A small-molecule ligand and the protein it binds are described below.
Small molecule (SMILES): Nc1ncnc2c1ncn2[C@@H]1O[C@H](CO[P](=O)(O)O[P](=O)(O)NP(=O)(O)O)[C@@H](O)[C@H]1O

Sequence of chain 1.C:
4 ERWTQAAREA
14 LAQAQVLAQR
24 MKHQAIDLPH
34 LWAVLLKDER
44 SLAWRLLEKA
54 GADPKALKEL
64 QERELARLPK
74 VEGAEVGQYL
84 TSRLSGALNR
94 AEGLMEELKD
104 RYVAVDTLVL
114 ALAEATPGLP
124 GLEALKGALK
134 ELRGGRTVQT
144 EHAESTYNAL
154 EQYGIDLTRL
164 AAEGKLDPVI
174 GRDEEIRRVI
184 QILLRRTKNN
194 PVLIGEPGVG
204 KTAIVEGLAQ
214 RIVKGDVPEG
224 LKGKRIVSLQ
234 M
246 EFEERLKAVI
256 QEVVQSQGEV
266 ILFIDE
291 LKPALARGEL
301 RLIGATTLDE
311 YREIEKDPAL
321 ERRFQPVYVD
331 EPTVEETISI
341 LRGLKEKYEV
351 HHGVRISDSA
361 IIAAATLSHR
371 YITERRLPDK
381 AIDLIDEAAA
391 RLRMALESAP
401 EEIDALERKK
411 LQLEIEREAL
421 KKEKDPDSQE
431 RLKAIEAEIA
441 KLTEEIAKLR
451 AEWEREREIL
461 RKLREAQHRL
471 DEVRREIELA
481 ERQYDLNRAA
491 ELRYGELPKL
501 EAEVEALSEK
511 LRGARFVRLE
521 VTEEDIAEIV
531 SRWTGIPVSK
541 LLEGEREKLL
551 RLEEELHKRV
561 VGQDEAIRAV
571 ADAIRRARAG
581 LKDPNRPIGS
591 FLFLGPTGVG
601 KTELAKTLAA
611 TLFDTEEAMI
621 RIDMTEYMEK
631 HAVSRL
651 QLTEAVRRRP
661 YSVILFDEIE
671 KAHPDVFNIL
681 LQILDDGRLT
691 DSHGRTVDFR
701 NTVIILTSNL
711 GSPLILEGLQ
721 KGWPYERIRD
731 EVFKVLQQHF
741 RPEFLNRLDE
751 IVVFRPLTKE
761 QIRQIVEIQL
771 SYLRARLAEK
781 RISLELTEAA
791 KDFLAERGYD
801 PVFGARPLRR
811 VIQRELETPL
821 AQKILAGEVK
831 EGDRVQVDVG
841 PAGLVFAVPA

Binding-site contacts:
Ligand atom N1 contacts residue VAL172 of chain 1.B at 3.4 Å.
Ligand atom O2B contacts residue VAL202 of chain 1.B at 2.7 Å (h-bond).
Ligand atom N3B contacts residue GLY201 of chain 1.B at 3.5 Å (h-bond).
Ligand atom O1G contacts residue LYS204 of chain 1.B at 3.6 Å.
Ligand atom O2G contacts residue PRO318 of chain 1.C at 3.4 Å.
Ligand atom O1A contacts residue THR205 of chain 1.B at 3.0 Å (h-bond).
Ligand atom C4' contacts residue ARG322 of chain 1.C at 3.5 Å.
Ligand atom O1G contacts residue PRO318 of chain 1.C at 3.2 Å.
Ligand atom O2B contacts residue GLU199 of chain 1.B at 3.5 Å (salt-bridge).
Ligand atom O3G contacts residue PRO318 of chain 1.C at 3.0 Å.
Ligand atom C2 contacts residue PRO171 of chain 1.B at 3.3 Å (hydrophobic).
Ligand atom O1B contacts residue LYS204 of chain 1.B at 2.7 Å (salt-bridge).
Ligand atom N1 contacts residue ILE340 of chain 1.B at 3.4 Å.
Ligand atom C1' contacts residue ILE382 of chain 1.B at 3.5 Å (hydrophobic).
Ligand atom O1B contacts residue THR205 of chain 1.B at 3.5 Å (h-bond).
Ligand atom C8 contacts residue ALA206 of chain 1.B at 3.6 Å (hydrophobic).
Ligand atom O2B contacts residue GLY203 of chain 1.B at 2.9 Å (h-bond).
Ligand atom N1 contacts residue ILE173 of chain 1.B at 2.9 Å (h-bond).
Ligand atom O2A contacts residue THR205 of chain 1.B at 3.1 Å.
Ligand atom N7 contacts residue ALA206 of chain 1.B at 3.2 Å.
Ligand atom O3' contacts residue ARG322 of chain 1.C at 3.1 Å (salt-bridge).
Ligand atom N6 contacts residue ILE173 of chain 1.B at 3.0 Å (h-bond).
Ligand atom O2G contacts residue THR205 of chain 1.B at 2.9 Å (h-bond).
Ligand atom O3A contacts residue LYS204 of chain 1.B at 3.2 Å (salt-bridge).
Ligand atom O1A contacts residue LYS204 of chain 1.B at 3.4 Å (salt-bridge).
Ligand atom PG contacts residue PRO318 of chain 1.C at 3.5 Å.
Ligand atom C2 contacts residue LEU344 of chain 1.B at 3.5 Å (hydrophobic).
Ligand atom N3 contacts residue ILE340 of chain 1.B at 3.6 Å.
Ligand atom PA contacts residue GLY203 of chain 1.B at 3.4 Å.
Ligand atom PB contacts residue GLY201 of chain 1.B at 3.4 Å.
Ligand atom C2 contacts residue ILE340 of chain 1.B at 3.2 Å (hydrophobic).
Ligand atom O3G contacts residue GLU321 of chain 1.C at 2.8 Å (salt-bridge).
Ligand atom O1A contacts residue ALA206 of chain 1.B at 2.5 Å (h-bond).
Ligand atom N7 contacts residue GLY203 of chain 1.B at 3.5 Å.
Ligand atom O3A contacts residue GLY203 of chain 1.B at 2.9 Å (h-bond).
Ligand atom O1A contacts residue GLY203 of chain 1.B at 3.0 Å.
Ligand atom C8 contacts residue GLY203 of chain 1.B at 3.4 Å.
Ligand atom PB contacts residue GLY203 of chain 1.B at 3.5 Å.
Ligand atom C5 contacts residue ALA206 of chain 1.B at 3.5 Å (hydrophobic).
Ligand atom O2B contacts residue GLY201 of chain 1.B at 2.6 Å (h-bond).

Sequence of chain 1.B:
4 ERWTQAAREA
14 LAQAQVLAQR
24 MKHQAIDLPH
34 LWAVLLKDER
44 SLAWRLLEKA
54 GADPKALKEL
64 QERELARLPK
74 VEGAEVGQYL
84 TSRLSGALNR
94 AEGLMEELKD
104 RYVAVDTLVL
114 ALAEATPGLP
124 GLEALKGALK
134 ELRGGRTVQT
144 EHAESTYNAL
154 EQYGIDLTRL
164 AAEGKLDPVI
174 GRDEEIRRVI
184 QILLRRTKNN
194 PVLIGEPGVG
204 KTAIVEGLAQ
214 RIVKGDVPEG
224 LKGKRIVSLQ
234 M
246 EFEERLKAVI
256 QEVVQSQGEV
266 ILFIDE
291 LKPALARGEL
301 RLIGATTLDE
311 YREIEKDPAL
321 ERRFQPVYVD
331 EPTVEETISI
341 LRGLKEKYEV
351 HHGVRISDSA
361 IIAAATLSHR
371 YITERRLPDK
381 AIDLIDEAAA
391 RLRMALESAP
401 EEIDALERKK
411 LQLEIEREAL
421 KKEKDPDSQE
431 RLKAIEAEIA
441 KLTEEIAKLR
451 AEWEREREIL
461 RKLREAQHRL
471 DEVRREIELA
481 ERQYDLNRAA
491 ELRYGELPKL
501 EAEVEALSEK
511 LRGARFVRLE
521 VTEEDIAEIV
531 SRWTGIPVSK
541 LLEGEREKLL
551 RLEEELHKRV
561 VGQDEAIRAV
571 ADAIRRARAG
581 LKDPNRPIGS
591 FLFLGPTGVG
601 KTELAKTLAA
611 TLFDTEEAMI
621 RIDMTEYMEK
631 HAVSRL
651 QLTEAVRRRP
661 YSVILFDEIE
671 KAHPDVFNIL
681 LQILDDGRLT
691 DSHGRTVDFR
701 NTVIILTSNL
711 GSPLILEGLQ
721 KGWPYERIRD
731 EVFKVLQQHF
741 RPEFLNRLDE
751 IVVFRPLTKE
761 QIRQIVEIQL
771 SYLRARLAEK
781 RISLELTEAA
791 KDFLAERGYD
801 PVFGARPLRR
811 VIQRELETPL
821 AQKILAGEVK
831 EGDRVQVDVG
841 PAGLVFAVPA